Sequence of chain 1.A:
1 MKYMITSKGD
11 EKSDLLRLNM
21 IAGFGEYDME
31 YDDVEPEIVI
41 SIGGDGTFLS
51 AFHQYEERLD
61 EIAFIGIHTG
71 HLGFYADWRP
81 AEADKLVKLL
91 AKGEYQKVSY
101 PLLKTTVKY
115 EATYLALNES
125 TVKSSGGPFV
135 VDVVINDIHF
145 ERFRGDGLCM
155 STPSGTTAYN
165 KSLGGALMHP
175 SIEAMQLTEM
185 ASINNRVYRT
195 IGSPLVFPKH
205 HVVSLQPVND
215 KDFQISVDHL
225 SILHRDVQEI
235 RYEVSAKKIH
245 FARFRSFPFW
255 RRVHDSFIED

Sequence of chain 4.A:
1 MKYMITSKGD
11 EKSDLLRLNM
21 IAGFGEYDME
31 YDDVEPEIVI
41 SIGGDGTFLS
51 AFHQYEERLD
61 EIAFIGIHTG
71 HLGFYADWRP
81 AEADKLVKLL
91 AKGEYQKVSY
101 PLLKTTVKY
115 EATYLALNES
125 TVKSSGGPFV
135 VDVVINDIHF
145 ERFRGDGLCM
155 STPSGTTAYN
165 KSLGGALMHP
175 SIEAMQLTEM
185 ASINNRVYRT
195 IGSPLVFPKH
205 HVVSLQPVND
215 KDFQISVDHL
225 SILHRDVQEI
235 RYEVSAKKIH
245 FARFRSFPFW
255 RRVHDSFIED

Binding-site contacts:
Ligand atom OAG contacts residue ASN122 of chain 4.A at 3.5 Å (h-bond).
Ligand atom CBG contacts residue GLU123 of chain 4.A at 3.3 Å.
Ligand atom NAC contacts residue ALA162 of chain 4.A at 3.6 Å.
Ligand atom CBA contacts residue ASP45 of chain 4.A at 3.6 Å.
Ligand atom NBP contacts residue ASP45 of chain 4.A at 3.4 Å (salt-bridge).
Ligand atom NAR contacts residue THR161 of chain 4.A at 2.7 Å (h-bond).
Ligand atom N6 contacts residue ALA185 of chain 1.A at 3.1 Å (h-bond).
Ligand atom NAR contacts residue PHE74 of chain 4.A at 3.4 Å.
Ligand atom N6 contacts residue ASP150 of chain 1.A at 3.0 Å (salt-bridge).
Ligand atom O2' contacts residue ASP45 of chain 4.A at 2.8 Å (salt-bridge).
Ligand atom NAC contacts residue ASN122 of chain 4.A at 3.1 Å (h-bond).
Ligand atom OAG contacts residue ALA162 of chain 4.A at 3.3 Å.
Ligand atom C2' contacts residue ASP45 of chain 4.A at 3.6 Å.
Ligand atom CAJ contacts residue ASP45 of chain 4.A at 3.5 Å.
Ligand atom CAL contacts residue THR161 of chain 4.A at 3.2 Å.
Ligand atom O2' contacts residue LEU72 of chain 4.A at 3.5 Å.
Ligand atom C2 contacts residue SER166 of chain 4.A at 3.2 Å.
Ligand atom N1 contacts residue ALA185 of chain 1.A at 3.6 Å.
Ligand atom NAC contacts residue SER158 of chain 4.A at 3.2 Å (h-bond).
Ligand atom CBC contacts residue ALA162 of chain 4.A at 3.5 Å (hydrophobic).
Ligand atom OAF contacts residue GLU123 of chain 4.A at 2.7 Å (salt-bridge).
Ligand atom O3' contacts residue ASN189 of chain 1.A at 3.5 Å (h-bond).
Ligand atom CAZ contacts residue ALA162 of chain 4.A at 3.4 Å (hydrophobic).
Ligand atom N1 contacts residue SER166 of chain 4.A at 3.2 Å (h-bond).
Ligand atom OAG contacts residue TYR163 of chain 4.A at 3.3 Å (h-bond).
Ligand atom N6 contacts residue TYR163 of chain 4.A at 3.5 Å.
Ligand atom NAV contacts residue ASN122 of chain 4.A at 3.0 Å (h-bond).
Ligand atom N1 contacts residue ILE187 of chain 1.A at 3.3 Å.
Ligand atom NAC contacts residue TYR75 of chain 4.A at 3.6 Å.
Ligand atom N3 contacts residue TYR163 of chain 4.A at 3.5 Å.
Ligand atom CAL contacts residue PHE74 of chain 4.A at 3.5 Å (hydrophobic).
Ligand atom C5' contacts residue ILE187 of chain 1.A at 3.6 Å (hydrophobic).
Ligand atom O3' contacts residue LEU72 of chain 4.A at 3.3 Å.
Ligand atom CAZ contacts residue THR161 of chain 4.A at 3.6 Å.
Ligand atom CBH contacts residue GLU123 of chain 4.A at 3.4 Å.
Ligand atom OAG contacts residue GLU123 of chain 4.A at 2.8 Å (salt-bridge).
Ligand atom C2 contacts residue ILE187 of chain 1.A at 3.5 Å (hydrophobic).
Ligand atom CBE contacts residue ASP45 of chain 4.A at 3.5 Å.
Ligand atom C6 contacts residue TYR163 of chain 4.A at 3.5 Å (hydrophobic).
Ligand atom OAF contacts residue ASN122 of chain 4.A at 3.2 Å (h-bond).

A small-molecule ligand and the protein it binds are described below.
Small molecule (SMILES): CN(CC#Cc1nc2c(N)ncnc2n1[C@@H]1O[C@H](CO)[C@@H](O)[C@H]1O)C[C@H]1O[C@@H](n2cnc3c(N)ncnc32)[C@H](O)[C@@H]1O